Sequence of chain 1.KA:
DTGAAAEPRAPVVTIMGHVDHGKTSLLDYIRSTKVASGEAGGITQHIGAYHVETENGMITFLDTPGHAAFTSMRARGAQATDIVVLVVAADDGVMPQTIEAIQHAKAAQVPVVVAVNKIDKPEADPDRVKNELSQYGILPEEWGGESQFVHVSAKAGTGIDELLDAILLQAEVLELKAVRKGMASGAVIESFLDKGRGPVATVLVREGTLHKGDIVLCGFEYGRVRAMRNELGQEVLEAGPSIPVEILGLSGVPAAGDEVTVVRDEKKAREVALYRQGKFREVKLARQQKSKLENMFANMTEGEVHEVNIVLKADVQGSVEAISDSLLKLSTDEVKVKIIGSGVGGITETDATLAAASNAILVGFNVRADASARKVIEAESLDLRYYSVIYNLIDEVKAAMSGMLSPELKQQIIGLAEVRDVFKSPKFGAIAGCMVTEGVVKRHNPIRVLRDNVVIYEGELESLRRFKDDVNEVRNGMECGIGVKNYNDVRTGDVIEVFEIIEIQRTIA

A protein and the small-molecule ligand that binds it are described below.
Small molecule (SMILES): CSCC[C@H](NC=O)C(=O)O

Binding-site contacts:
Ligand atom CE contacts residue CYS815 of chain 1.KA at 3.6 Å (hydrophobic).
Ligand atom CB contacts residue PHE804 of chain 1.KA at 3.9 Å (hydrophobic).
Ligand atom SD contacts residue GLU860 of chain 1.KA at 3.2 Å (salt-bridge).
Ligand atom SD contacts residue PHE804 of chain 1.KA at 3.8 Å.
Ligand atom N contacts residue ARG847 of chain 1.KA at 3.8 Å.
Ligand atom CA contacts residue CYS861 of chain 1.KA at 4.5 Å (hydrophobic).
Ligand atom C contacts residue ARG846 of chain 1.KA at 4.5 Å.
Ligand atom CA contacts residue PHE848 of chain 1.KA at 3.9 Å (hydrophobic).
Ligand atom N contacts residue CYS861 of chain 1.KA at 4.4 Å.
Ligand atom CE contacts residue CYS861 of chain 1.KA at 4.0 Å (hydrophobic).
Ligand atom CG contacts residue CYS815 of chain 1.KA at 4.5 Å (hydrophobic).
Ligand atom CA contacts residue GLY862 of chain 1.KA at 4.2 Å.
Ligand atom CE contacts residue GLU860 of chain 1.KA at 3.3 Å.
Ligand atom CG contacts residue GLU860 of chain 1.KA at 3.1 Å.
Ligand atom CA contacts residue ARG846 of chain 1.KA at 4.4 Å.
Ligand atom CE contacts residue GLY814 of chain 1.KA at 4.0 Å.
Ligand atom CN contacts residue ARG847 of chain 1.KA at 4.1 Å.
Ligand atom CN contacts residue PHE848 of chain 1.KA at 2.8 Å (hydrophobic).
Ligand atom CN contacts residue GLU860 of chain 1.KA at 3.9 Å.
Ligand atom SD contacts residue GLY814 of chain 1.KA at 3.8 Å.
Ligand atom N contacts residue GLU860 of chain 1.KA at 4.2 Å.
Ligand atom N contacts residue GLY862 of chain 1.KA at 4.5 Å.
Ligand atom CA contacts residue ARG847 of chain 1.KA at 4.5 Å.
Ligand atom C contacts residue PHE848 of chain 1.KA at 3.5 Å (hydrophobic).
Ligand atom O1 contacts residue PHE848 of chain 1.KA at 3.3 Å.
Ligand atom CB contacts residue GLU860 of chain 1.KA at 3.9 Å.
Ligand atom CG contacts residue CYS861 of chain 1.KA at 3.5 Å (hydrophobic).
Ligand atom CE contacts residue MET816 of chain 1.KA at 4.4 Å (hydrophobic).
Ligand atom N contacts residue PHE848 of chain 1.KA at 3.3 Å (h-bond).
Ligand atom CG contacts residue PHE804 of chain 1.KA at 4.5 Å (hydrophobic).
Ligand atom O1 contacts residue GLU860 of chain 1.KA at 4.1 Å.
Ligand atom CG contacts residue GLY814 of chain 1.KA at 4.0 Å.